This protein binds this small molecule.
Small molecule (SMILES): OC[C@H]1O[C@H](O)[C@H](O)[C@@H](O)[C@H]1O

Sequence of chain 1.D:
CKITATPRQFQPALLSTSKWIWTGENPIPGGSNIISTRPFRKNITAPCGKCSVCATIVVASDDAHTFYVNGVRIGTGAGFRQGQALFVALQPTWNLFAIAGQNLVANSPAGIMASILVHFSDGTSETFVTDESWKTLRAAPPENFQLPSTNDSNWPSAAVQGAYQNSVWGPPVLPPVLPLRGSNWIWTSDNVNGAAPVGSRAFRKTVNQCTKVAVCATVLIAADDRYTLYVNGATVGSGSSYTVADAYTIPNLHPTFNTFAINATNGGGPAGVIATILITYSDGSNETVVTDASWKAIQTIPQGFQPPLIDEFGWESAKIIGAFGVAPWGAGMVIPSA

Binding-site contacts:
Ligand atom O2 contacts residue ASP81 of chain 1.D at 4.4 Å.
Ligand atom O4 contacts residue CA1 of chain 1.Y at 2.8 Å.
Ligand atom O4 contacts residue PRO127 of chain 1.D at 4.0 Å.
Ligand atom C4 contacts residue PRO127 of chain 1.D at 4.3 Å (hydrophobic).
Ligand atom C4 contacts residue SER126 of chain 1.D at 4.2 Å.
Ligand atom O4 contacts residue ASP80 of chain 1.D at 4.0 Å.
Ligand atom C5 contacts residue ASP80 of chain 1.D at 3.9 Å.
Ligand atom O3 contacts residue SER126 of chain 1.D at 4.2 Å.
Ligand atom C3 contacts residue ASP81 of chain 1.D at 3.6 Å.
Ligand atom O3 contacts residue VAL123 of chain 1.D at 3.9 Å.
Ligand atom C3 contacts residue CA1 of chain 1.Y at 3.6 Å.
Ligand atom O6 contacts residue ARG99 of chain 1.D at 4.0 Å.
Ligand atom O3 contacts residue CA1 of chain 1.Y at 2.9 Å.
Ligand atom C3 contacts residue ASP80 of chain 1.D at 3.9 Å.
Ligand atom O4 contacts residue SER126 of chain 1.D at 2.9 Å.
Ligand atom C4 contacts residue CA1 of chain 1.Y at 3.2 Å.
Ligand atom O6 contacts residue PRO127 of chain 1.D at 4.0 Å.
Ligand atom C6 contacts residue ASP80 of chain 1.D at 4.1 Å.
Ligand atom C3 contacts residue PHE98 of chain 1.D at 4.4 Å (hydrophobic).
Ligand atom C6 contacts residue PRO127 of chain 1.D at 3.4 Å (hydrophobic).
Ligand atom O6 contacts residue PHE98 of chain 1.D at 3.8 Å.
Ligand atom C4 contacts residue ASP80 of chain 1.D at 3.2 Å.
Ligand atom O3 contacts residue ASP81 of chain 1.D at 2.4 Å (salt-bridge).
Ligand atom O3 contacts residue ASP80 of chain 1.D at 3.4 Å (salt-bridge).